Sequence of chain 1.B:
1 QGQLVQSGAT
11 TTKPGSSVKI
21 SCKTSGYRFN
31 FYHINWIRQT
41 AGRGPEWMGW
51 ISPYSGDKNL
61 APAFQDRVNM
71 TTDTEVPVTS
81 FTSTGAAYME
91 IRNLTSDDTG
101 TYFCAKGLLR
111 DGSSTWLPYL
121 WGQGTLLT

A small-molecule ligand and the protein it binds are described below.
Small molecule (SMILES): CC(=O)N[C@@H]1[C@@H](O)[C@H](O)[C@@H](CO)O[C@H]1O

Binding-site contacts:
Ligand atom C8 contacts residue ASN69 of chain 1.B at 4.1 Å.
Ligand atom O7 contacts residue ASN69 of chain 1.B at 4.3 Å.
Ligand atom C7 contacts residue ASN69 of chain 1.B at 3.8 Å.
Ligand atom N2 contacts residue ASN69 of chain 1.B at 2.9 Å (h-bond).
Ligand atom C2 contacts residue ASN69 of chain 1.B at 2.4 Å.
Ligand atom C1 contacts residue THR71 of chain 1.B at 4.1 Å.
Ligand atom C1 contacts residue ASN69 of chain 1.B at 1.4 Å.
Ligand atom O5 contacts residue THR71 of chain 1.B at 4.4 Å.
Ligand atom C3 contacts residue ASN69 of chain 1.B at 3.8 Å.
Ligand atom C4 contacts residue ASN69 of chain 1.B at 4.2 Å.
Ligand atom O5 contacts residue ASN69 of chain 1.B at 2.4 Å (h-bond).
Ligand atom C5 contacts residue ASN69 of chain 1.B at 3.7 Å.